A protein and the small-molecule ligand that binds it are described below.
Small molecule (SMILES): CCC(=O)Nc1ccc(CN2C(=O)N(c3cc(OC)cc(OC)c3)Cc3cnc(Nc4ccc(N5CCN(C)CC5)cc4)nc32)cc1

Binding-site contacts:
Ligand atom O31 contacts residue ALA199 of chain 3.A at 3.5 Å.
Ligand atom C44 contacts residue GLU45 of chain 3.A at 3.7 Å.
Ligand atom C33 contacts residue ASP200 of chain 3.A at 3.3 Å.
Ligand atom C36 contacts residue LEU43 of chain 3.A at 3.4 Å (hydrophobic).
Ligand atom C12 contacts residue ALA123 of chain 3.A at 3.3 Å (hydrophobic).
Ligand atom C14 contacts residue GLY126 of chain 3.A at 3.7 Å.
Ligand atom N11 contacts residue ALA123 of chain 3.A at 2.6 Å (h-bond).
Ligand atom C38 contacts residue LEU43 of chain 3.A at 3.6 Å (hydrophobic).
Ligand atom C01 contacts residue ALA123 of chain 3.A at 3.5 Å (hydrophobic).
Ligand atom C13 contacts residue GLY126 of chain 3.A at 3.5 Å.
Ligand atom C26 contacts residue LEU120 of chain 3.A at 3.4 Å (hydrophobic).
Ligand atom C37 contacts residue LEU43 of chain 3.A at 3.6 Å (hydrophobic).
Ligand atom N02 contacts residue LEU189 of chain 3.A at 3.6 Å.
Ligand atom C28 contacts residue ASP200 of chain 3.A at 3.7 Å.
Ligand atom C34 contacts residue GLU90 of chain 3.A at 3.5 Å.
Ligand atom C45 contacts residue CYS47 of chain 3.A at 3.1 Å (hydrophobic).
Ligand atom O35 contacts residue PHE201 of chain 3.A at 3.1 Å.
Ligand atom N02 contacts residue CYS122 of chain 3.A at 3.7 Å.
Ligand atom C36 contacts residue VAL51 of chain 3.A at 3.7 Å (hydrophobic).
Ligand atom C13 contacts residue LEU43 of chain 3.A at 3.7 Å (hydrophobic).
Ligand atom C44 contacts residue CYS47 of chain 3.A at 3.6 Å (hydrophobic).
Ligand atom O32 contacts residue LEU120 of chain 3.A at 3.7 Å.
Ligand atom C30 contacts residue ILE104 of chain 3.A at 3.7 Å (hydrophobic).
Ligand atom O47 contacts residue CYS47 of chain 3.A at 3.3 Å (h-bond).
Ligand atom C13 contacts residue ALA123 of chain 3.A at 3.3 Å (hydrophobic).
Ligand atom C06 contacts residue LEU189 of chain 3.A at 3.6 Å (hydrophobic).
Ligand atom C46 contacts residue CYS47 of chain 3.A at 1.8 Å (hydrophobic).
Ligand atom C01 contacts residue LEU189 of chain 3.A at 3.5 Å (hydrophobic).
Ligand atom C01 contacts residue GLU121 of chain 3.A at 3.2 Å.
Ligand atom O47 contacts residue GLU45 of chain 3.A at 3.0 Å (salt-bridge).
Ligand atom C03 contacts residue ALA123 of chain 3.A at 3.7 Å (hydrophobic).
Ligand atom O31 contacts residue ASP200 of chain 3.A at 3.0 Å (salt-bridge).
Ligand atom C27 contacts residue LEU120 of chain 3.A at 3.6 Å (hydrophobic).
Ligand atom O31 contacts residue ILE104 of chain 3.A at 3.7 Å.
Ligand atom O32 contacts residue LYS73 of chain 3.A at 3.4 Å.
Ligand atom C13 contacts residue ALA124 of chain 3.A at 3.6 Å (hydrophobic).
Ligand atom N43 contacts residue PHE48 of chain 3.A at 3.5 Å.
Ligand atom N02 contacts residue ALA123 of chain 3.A at 2.8 Å (h-bond).
Ligand atom C39 contacts residue PHE48 of chain 3.A at 3.5 Å (hydrophobic).
Ligand atom O47 contacts residue GLY46 of chain 3.A at 3.3 Å (h-bond).

Sequence of chain 3.A:
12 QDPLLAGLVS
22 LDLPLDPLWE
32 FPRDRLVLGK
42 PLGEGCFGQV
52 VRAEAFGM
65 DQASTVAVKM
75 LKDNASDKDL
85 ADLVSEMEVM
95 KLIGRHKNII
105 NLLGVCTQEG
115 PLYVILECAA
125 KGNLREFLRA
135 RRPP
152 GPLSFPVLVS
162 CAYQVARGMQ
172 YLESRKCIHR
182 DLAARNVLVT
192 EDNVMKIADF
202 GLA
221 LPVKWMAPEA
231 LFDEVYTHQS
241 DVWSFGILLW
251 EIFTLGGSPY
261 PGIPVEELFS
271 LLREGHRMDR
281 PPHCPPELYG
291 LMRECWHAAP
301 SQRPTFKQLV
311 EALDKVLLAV